Sequence of chain 1.A:
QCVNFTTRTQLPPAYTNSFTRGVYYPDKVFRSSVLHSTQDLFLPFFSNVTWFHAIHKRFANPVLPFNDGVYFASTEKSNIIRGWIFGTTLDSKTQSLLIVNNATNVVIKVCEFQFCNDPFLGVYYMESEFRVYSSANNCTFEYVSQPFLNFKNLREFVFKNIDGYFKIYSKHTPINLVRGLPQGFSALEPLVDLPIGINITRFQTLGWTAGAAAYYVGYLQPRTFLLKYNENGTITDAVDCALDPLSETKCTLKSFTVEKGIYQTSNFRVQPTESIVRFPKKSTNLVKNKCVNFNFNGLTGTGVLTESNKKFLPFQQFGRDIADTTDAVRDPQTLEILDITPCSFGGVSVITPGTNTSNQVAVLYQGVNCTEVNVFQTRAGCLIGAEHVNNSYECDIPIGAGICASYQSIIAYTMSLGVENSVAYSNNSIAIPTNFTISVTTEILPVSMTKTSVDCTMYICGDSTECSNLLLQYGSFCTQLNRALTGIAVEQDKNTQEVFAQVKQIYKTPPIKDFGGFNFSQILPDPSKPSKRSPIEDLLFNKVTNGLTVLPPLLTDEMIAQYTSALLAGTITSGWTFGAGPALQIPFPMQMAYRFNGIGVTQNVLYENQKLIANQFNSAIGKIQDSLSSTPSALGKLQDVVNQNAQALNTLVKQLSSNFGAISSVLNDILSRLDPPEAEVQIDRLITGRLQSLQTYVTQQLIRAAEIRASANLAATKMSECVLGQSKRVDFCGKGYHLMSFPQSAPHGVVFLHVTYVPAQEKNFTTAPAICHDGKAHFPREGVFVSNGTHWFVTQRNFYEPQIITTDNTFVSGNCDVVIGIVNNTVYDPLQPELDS

Binding-site contacts:
Ligand atom C2 contacts residue THR124 of chain 1.A at 3.7 Å.
Ligand atom C5 contacts residue VAL127 of chain 1.A at 4.1 Å (hydrophobic).
Ligand atom O5 contacts residue ASN125 of chain 1.A at 4.2 Å.
Ligand atom C8 contacts residue THR124 of chain 1.A at 3.8 Å.
Ligand atom C7 contacts residue THR124 of chain 1.A at 4.2 Å.
Ligand atom O7 contacts residue ASN122 of chain 1.A at 3.8 Å.
Ligand atom O5 contacts residue ASN122 of chain 1.A at 2.4 Å (h-bond).
Ligand atom C1 contacts residue ASN122 of chain 1.A at 1.4 Å.
Ligand atom C1 contacts residue ASN125 of chain 1.A at 3.7 Å.
Ligand atom C6 contacts residue VAL127 of chain 1.A at 3.7 Å (hydrophobic).
Ligand atom C2 contacts residue ASN125 of chain 1.A at 4.4 Å.
Ligand atom C2 contacts residue ASN122 of chain 1.A at 2.4 Å.
Ligand atom C3 contacts residue ASN125 of chain 1.A at 4.3 Å.
Ligand atom N2 contacts residue ASN122 of chain 1.A at 2.9 Å (h-bond).
Ligand atom C5 contacts residue ASN122 of chain 1.A at 3.7 Å.
Ligand atom C3 contacts residue THR124 of chain 1.A at 4.0 Å.
Ligand atom C5 contacts residue ASN125 of chain 1.A at 4.1 Å.
Ligand atom C8 contacts residue ALA123 of chain 1.A at 4.2 Å (hydrophobic).
Ligand atom C7 contacts residue ASN122 of chain 1.A at 3.5 Å.
Ligand atom N2 contacts residue THR124 of chain 1.A at 3.2 Å (h-bond).
Ligand atom C4 contacts residue ASN122 of chain 1.A at 4.2 Å.
Ligand atom O5 contacts residue VAL127 of chain 1.A at 4.2 Å.
Ligand atom C3 contacts residue ASN122 of chain 1.A at 3.8 Å.
Ligand atom C1 contacts residue THR124 of chain 1.A at 3.6 Å.

The protein below binds the small molecule below.
Small molecule (SMILES): CC(=O)N[C@@H]1[C@@H](O)[C@H](O)[C@@H](CO)O[C@H]1O